Binding-site contacts:
Ligand atom OP2 contacts residue PHE644 of chain 1.L at 3.4 Å.
Ligand atom C3' contacts residue LYS704 of chain 1.L at 4.0 Å.
Ligand atom P contacts residue LYS704 of chain 1.L at 4.3 Å.
Ligand atom OP1 contacts residue LYS704 of chain 1.L at 4.0 Å.
Ligand atom C4' contacts residue LYS704 of chain 1.L at 3.6 Å.
Ligand atom O5' contacts residue GLU643 of chain 1.L at 4.0 Å.
Ligand atom C5' contacts residue LYS704 of chain 1.L at 3.6 Å.
Ligand atom C5' contacts residue HIS772 of chain 1.L at 4.1 Å.
Ligand atom O3' contacts residue LYS704 of chain 1.L at 3.0 Å (salt-bridge).
Ligand atom OP2 contacts residue LYS704 of chain 1.L at 4.4 Å.
Ligand atom OP1 contacts residue LYS704 of chain 1.L at 2.4 Å (salt-bridge).
Ligand atom O5' contacts residue LYS704 of chain 1.L at 3.4 Å.
Ligand atom OP1 contacts residue PHE644 of chain 1.L at 3.6 Å.
Ligand atom P contacts residue LYS704 of chain 1.L at 3.3 Å.
Ligand atom P contacts residue ARG647 of chain 1.L at 4.0 Å.
Ligand atom C4' contacts residue GLU643 of chain 1.L at 4.4 Å.
Ligand atom O5' contacts residue LYS704 of chain 1.L at 4.3 Å.
Ligand atom O4' contacts residue GLU643 of chain 1.L at 4.1 Å.
Ligand atom OP2 contacts residue ARG647 of chain 1.L at 2.6 Å (salt-bridge).
Ligand atom OP1 contacts residue GLU643 of chain 1.L at 2.9 Å (salt-bridge).
Ligand atom C4' contacts residue HIS772 of chain 1.L at 4.1 Å.
Ligand atom P contacts residue GLU643 of chain 1.L at 4.0 Å.
Ligand atom C5' contacts residue LYS704 of chain 1.L at 4.4 Å.
Ligand atom P contacts residue PHE644 of chain 1.L at 4.1 Å.

Sequence of chain 1.L:
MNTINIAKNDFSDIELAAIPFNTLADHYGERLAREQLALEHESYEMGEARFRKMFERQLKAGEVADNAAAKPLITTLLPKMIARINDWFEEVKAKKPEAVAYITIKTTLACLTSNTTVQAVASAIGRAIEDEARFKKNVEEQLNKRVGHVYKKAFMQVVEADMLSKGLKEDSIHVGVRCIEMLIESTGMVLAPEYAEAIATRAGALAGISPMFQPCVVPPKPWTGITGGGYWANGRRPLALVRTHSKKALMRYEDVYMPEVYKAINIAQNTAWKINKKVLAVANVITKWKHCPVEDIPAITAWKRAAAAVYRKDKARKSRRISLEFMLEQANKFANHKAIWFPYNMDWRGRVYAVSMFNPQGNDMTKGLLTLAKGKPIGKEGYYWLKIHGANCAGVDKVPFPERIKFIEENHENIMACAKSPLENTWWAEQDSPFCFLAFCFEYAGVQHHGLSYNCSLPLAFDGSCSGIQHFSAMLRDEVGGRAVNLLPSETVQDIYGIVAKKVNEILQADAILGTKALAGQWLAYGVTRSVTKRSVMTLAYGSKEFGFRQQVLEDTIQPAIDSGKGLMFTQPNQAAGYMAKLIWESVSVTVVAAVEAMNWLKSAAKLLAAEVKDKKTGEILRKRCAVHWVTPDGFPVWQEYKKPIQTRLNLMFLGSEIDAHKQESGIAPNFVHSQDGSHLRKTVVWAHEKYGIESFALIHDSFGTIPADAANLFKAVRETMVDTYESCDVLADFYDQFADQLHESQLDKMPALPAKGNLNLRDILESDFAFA

This protein binds this small molecule.
Small molecule (SMILES): Cc1cn([C@H]2C[C@H](O[P](=O)(O)OC[C@H]3O[C@@H](n4ccc(N)nc4=O)C[C@@H]3O[P](=O)(O)OC[C@H]3O[C@@H](n4cnc5c(=O)nc(N)[nH]c54)C[C@@H]3O[P](=O)(O)OC[C@H]3O[C@@H](n4cnc5c(N)ncnc54)C[C@@H]3O[P](=O)(O)OC[C@H]3O[C@@H](n4cc(C)c(=O)[nH]c4=O)C[C@@H]3O)[C@@H](COP(=O)=O)O2)c(=O)[nH]c1=O